Sequence of chain 1.A:
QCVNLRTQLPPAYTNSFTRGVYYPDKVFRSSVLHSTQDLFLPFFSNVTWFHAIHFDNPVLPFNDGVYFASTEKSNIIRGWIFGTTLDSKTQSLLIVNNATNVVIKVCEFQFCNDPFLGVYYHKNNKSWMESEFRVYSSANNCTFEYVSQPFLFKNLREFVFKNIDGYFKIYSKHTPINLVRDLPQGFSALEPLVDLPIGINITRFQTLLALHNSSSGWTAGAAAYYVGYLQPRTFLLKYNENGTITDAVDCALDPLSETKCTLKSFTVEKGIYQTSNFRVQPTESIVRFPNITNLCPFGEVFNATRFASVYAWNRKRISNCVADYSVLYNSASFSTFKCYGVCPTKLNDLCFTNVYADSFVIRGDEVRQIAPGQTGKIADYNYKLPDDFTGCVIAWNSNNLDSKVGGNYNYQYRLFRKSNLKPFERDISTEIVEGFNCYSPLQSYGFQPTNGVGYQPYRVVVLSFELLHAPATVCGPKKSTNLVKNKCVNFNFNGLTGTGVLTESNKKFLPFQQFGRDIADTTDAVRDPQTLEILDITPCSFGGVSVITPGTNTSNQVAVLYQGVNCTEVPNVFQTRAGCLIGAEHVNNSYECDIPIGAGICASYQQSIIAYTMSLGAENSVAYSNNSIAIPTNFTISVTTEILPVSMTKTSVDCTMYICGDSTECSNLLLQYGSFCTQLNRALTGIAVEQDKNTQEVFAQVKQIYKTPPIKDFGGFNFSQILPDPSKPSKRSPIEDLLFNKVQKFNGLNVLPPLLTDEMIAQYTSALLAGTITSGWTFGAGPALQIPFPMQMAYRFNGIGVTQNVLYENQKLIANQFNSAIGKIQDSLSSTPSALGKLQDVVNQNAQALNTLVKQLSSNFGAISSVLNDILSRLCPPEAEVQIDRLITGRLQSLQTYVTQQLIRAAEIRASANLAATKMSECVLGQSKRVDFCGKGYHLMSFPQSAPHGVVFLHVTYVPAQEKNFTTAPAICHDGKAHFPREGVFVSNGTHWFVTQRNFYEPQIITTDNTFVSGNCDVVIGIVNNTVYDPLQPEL

Binding-site contacts:
Ligand atom C6 contacts residue GLN797 of chain 1.A at 4.0 Å.
Ligand atom O5 contacts residue SER796 of chain 1.A at 3.4 Å (h-bond).
Ligand atom C5 contacts residue GLN797 of chain 1.A at 4.5 Å.
Ligand atom C2 contacts residue ASN794 of chain 1.A at 2.5 Å.
Ligand atom C1 contacts residue SER796 of chain 1.A at 3.6 Å.
Ligand atom O5 contacts residue ASN794 of chain 1.A at 2.4 Å (h-bond).
Ligand atom C1 contacts residue ASN794 of chain 1.A at 1.5 Å.
Ligand atom C5 contacts residue SER796 of chain 1.A at 3.5 Å.
Ligand atom O7 contacts residue ASN794 of chain 1.A at 3.8 Å.
Ligand atom C7 contacts residue ASN794 of chain 1.A at 3.6 Å.
Ligand atom C5 contacts residue ASN794 of chain 1.A at 3.7 Å.
Ligand atom C3 contacts residue ASN794 of chain 1.A at 3.8 Å.
Ligand atom C6 contacts residue SER796 of chain 1.A at 4.1 Å.
Ligand atom C4 contacts residue ASN794 of chain 1.A at 4.3 Å.
Ligand atom N2 contacts residue ASN794 of chain 1.A at 2.9 Å (h-bond).

The protein below binds the small molecule below.
Small molecule (SMILES): CC(=O)N[C@@H]1[C@@H](O)[C@H](O)[C@@H](CO)O[C@H]1O